Sequence of chain 1.B:
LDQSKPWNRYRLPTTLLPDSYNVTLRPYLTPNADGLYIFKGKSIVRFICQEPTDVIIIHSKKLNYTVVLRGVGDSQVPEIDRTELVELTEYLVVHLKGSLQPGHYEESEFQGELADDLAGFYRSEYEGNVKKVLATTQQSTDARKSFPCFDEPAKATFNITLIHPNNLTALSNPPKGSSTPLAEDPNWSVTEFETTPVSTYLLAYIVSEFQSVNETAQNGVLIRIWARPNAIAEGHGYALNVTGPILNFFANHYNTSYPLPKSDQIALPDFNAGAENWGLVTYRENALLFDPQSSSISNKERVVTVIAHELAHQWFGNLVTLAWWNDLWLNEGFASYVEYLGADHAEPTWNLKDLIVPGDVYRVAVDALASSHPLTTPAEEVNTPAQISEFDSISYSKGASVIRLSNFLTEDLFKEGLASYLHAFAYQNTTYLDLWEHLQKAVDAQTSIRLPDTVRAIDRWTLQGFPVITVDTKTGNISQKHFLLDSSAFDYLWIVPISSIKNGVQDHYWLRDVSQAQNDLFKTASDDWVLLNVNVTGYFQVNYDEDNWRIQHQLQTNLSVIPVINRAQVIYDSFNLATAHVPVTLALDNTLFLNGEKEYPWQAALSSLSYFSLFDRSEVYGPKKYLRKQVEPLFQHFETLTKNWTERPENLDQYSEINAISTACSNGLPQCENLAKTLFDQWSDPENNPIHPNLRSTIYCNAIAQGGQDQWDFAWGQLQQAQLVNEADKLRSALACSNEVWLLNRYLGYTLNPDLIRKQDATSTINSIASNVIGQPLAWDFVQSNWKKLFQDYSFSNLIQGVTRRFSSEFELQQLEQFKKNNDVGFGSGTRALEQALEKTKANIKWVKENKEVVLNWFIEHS

Binding-site contacts:
Ligand atom C1 contacts residue SER630 of chain 1.B at 3.9 Å.
Ligand atom O7 contacts residue ASN628 of chain 1.B at 3.6 Å.
Ligand atom O5 contacts residue VAL631 of chain 1.B at 3.7 Å.
Ligand atom N2 contacts residue ASN628 of chain 1.B at 2.7 Å (h-bond).
Ligand atom C5 contacts residue ASN628 of chain 1.B at 3.5 Å.
Ligand atom C4 contacts residue ASN628 of chain 1.B at 4.1 Å.
Ligand atom C7 contacts residue ASN628 of chain 1.B at 3.4 Å.
Ligand atom C6 contacts residue VAL631 of chain 1.B at 4.3 Å (hydrophobic).
Ligand atom C1 contacts residue ASN628 of chain 1.B at 1.4 Å.
Ligand atom C2 contacts residue ASN628 of chain 1.B at 2.2 Å.
Ligand atom O6 contacts residue SER630 of chain 1.B at 3.6 Å (h-bond).
Ligand atom O5 contacts residue SER630 of chain 1.B at 3.8 Å.
Ligand atom C8 contacts residue ASN628 of chain 1.B at 4.4 Å.
Ligand atom C5 contacts residue SER630 of chain 1.B at 4.0 Å.
Ligand atom C3 contacts residue ASN628 of chain 1.B at 3.6 Å.
Ligand atom O5 contacts residue ASN628 of chain 1.B at 2.2 Å (h-bond).
Ligand atom O6 contacts residue VAL631 of chain 1.B at 3.2 Å.

The small molecule below binds the protein below.
Small molecule (SMILES): CC(=O)N[C@@H]1[C@@H](O)[C@H](O)[C@@H](CO)O[C@H]1O